Sequence of chain 1.E:
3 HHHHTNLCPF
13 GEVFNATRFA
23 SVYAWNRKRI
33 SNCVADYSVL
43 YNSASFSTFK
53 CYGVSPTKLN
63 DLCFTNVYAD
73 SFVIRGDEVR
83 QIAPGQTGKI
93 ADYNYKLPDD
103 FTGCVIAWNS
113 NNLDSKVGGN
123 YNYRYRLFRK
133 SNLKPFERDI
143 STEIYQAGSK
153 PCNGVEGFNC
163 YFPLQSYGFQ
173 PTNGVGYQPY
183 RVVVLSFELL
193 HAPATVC

This protein binds this small molecule.
Small molecule (SMILES): CC(=O)N[C@H]1[C@H](O[C@H]2[C@H](O)[C@@H](NC(C)=O)CO[C@@H]2CO[C@@H]2O[C@@H](C)[C@@H](O)[C@@H](O)[C@@H]2O)O[C@H](CO)[C@@H](O[C@@H]2O[C@H](CO)[C@@H](O)[C@H](O)[C@@H]2O)[C@@H]1O

Binding-site contacts:
Ligand atom N2 contacts residue PG41 of chain 1.X at 3.1 Å.
Ligand atom C8 contacts residue LEU42 of chain 1.E at 4.4 Å (hydrophobic).
Ligand atom C2 contacts residue PG41 of chain 1.X at 3.7 Å.
Ligand atom C8 contacts residue PG41 of chain 1.X at 4.0 Å.
Ligand atom C4 contacts residue ASN17 of chain 1.E at 4.1 Å.
Ligand atom O7 contacts residue ASN17 of chain 1.E at 3.4 Å (h-bond).
Ligand atom C3 contacts residue ASN17 of chain 1.E at 3.8 Å.
Ligand atom C3 contacts residue PG41 of chain 1.X at 3.8 Å.
Ligand atom C1 contacts residue ASN17 of chain 1.E at 1.4 Å.
Ligand atom C7 contacts residue PHE12 of chain 1.E at 4.3 Å (hydrophobic).
Ligand atom N2 contacts residue ASN17 of chain 1.E at 3.0 Å (h-bond).
Ligand atom C8 contacts residue PHE16 of chain 1.E at 3.8 Å (hydrophobic).
Ligand atom O5 contacts residue ASN17 of chain 1.E at 2.2 Å (h-bond).
Ligand atom O3 contacts residue PG41 of chain 1.X at 3.5 Å (h-bond).
Ligand atom C5 contacts residue ASN17 of chain 1.E at 3.6 Å.
Ligand atom C8 contacts residue PHE12 of chain 1.E at 3.7 Å (hydrophobic).
Ligand atom C7 contacts residue PHE16 of chain 1.E at 4.5 Å (hydrophobic).
Ligand atom C7 contacts residue GLY13 of chain 1.E at 3.7 Å.
Ligand atom C2 contacts residue ASN17 of chain 1.E at 2.5 Å.
Ligand atom C7 contacts residue PG41 of chain 1.X at 4.1 Å.
Ligand atom O7 contacts residue PHE12 of chain 1.E at 3.9 Å.
Ligand atom C1 contacts residue PG41 of chain 1.X at 3.6 Å.
Ligand atom C7 contacts residue ASN17 of chain 1.E at 3.5 Å.
Ligand atom O7 contacts residue GLY13 of chain 1.E at 2.8 Å.
Ligand atom C8 contacts residue GLY13 of chain 1.E at 4.0 Å.